Sequence of chain 1.E:
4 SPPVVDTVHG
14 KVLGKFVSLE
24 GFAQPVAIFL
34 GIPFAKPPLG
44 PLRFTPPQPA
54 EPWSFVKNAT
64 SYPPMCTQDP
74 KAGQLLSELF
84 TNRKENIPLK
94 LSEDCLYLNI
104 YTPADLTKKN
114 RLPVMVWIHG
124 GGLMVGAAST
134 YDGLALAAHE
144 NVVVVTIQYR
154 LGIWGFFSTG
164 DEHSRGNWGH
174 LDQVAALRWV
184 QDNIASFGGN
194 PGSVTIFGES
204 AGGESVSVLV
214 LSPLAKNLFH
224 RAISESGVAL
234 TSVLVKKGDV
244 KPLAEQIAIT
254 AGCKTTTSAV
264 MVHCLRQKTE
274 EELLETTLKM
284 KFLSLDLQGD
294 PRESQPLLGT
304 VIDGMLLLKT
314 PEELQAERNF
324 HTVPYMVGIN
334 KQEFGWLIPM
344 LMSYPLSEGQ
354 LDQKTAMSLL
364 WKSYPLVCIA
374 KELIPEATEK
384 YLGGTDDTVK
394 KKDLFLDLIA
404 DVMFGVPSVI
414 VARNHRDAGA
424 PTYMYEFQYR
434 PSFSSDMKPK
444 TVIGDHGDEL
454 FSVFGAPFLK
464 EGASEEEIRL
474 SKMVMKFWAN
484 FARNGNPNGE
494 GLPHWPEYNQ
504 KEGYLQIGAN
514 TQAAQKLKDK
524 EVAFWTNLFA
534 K

Binding-site contacts:
Ligand atom C1 contacts residue ASN61 of chain 1.E at 2.8 Å.
Ligand atom C6 contacts residue THR63 of chain 1.E at 3.3 Å.
Ligand atom O5 contacts residue THR63 of chain 1.E at 3.1 Å (h-bond).
Ligand atom O5 contacts residue ASN61 of chain 1.E at 2.7 Å (h-bond).
Ligand atom C1 contacts residue THR63 of chain 1.E at 3.5 Å.
Ligand atom C2 contacts residue ASN61 of chain 1.E at 3.8 Å.
Ligand atom O6 contacts residue SER64 of chain 1.E at 4.1 Å.
Ligand atom O7 contacts residue ASN61 of chain 1.E at 4.5 Å.
Ligand atom C5 contacts residue ASN61 of chain 1.E at 4.1 Å.
Ligand atom C5 contacts residue THR63 of chain 1.E at 3.3 Å.
Ligand atom C6 contacts residue SER64 of chain 1.E at 3.9 Å.

This small molecule binds to this protein.
Small molecule (SMILES): CC(=O)N[C@@H]1[C@@H](O)[C@H](O)[C@@H](CO)O[C@H]1O